Sequence of chain 1.A:
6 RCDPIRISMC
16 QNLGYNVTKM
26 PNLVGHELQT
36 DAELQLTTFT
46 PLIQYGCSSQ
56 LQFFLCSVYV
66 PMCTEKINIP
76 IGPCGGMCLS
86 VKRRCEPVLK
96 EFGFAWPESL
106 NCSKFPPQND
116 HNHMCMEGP

This small molecule binds to this protein.
Small molecule (SMILES): CC(=O)N[C@@H]1[C@@H](O)[C@H](O)[C@@H](CO)O[C@H]1O

Binding-site contacts:
Ligand atom C7 contacts residue ASN106 of chain 1.A at 4.4 Å.
Ligand atom C1 contacts residue ASN106 of chain 1.A at 1.4 Å.
Ligand atom C1 contacts residue SER108 of chain 1.A at 4.1 Å.
Ligand atom C5 contacts residue SER108 of chain 1.A at 3.8 Å.
Ligand atom C4 contacts residue ASN106 of chain 1.A at 4.2 Å.
Ligand atom O5 contacts residue SER108 of chain 1.A at 3.8 Å.
Ligand atom N2 contacts residue GLU103 of chain 1.A at 3.8 Å.
Ligand atom O5 contacts residue ASN106 of chain 1.A at 2.2 Å (h-bond).
Ligand atom C6 contacts residue SER108 of chain 1.A at 4.0 Å.
Ligand atom O7 contacts residue GLU103 of chain 1.A at 4.2 Å.
Ligand atom C2 contacts residue ASN106 of chain 1.A at 2.6 Å.
Ligand atom C3 contacts residue ASN106 of chain 1.A at 3.9 Å.
Ligand atom N2 contacts residue ASN106 of chain 1.A at 3.3 Å (h-bond).
Ligand atom C7 contacts residue GLU103 of chain 1.A at 4.1 Å.
Ligand atom C1 contacts residue GLU103 of chain 1.A at 3.7 Å.
Ligand atom C5 contacts residue ASN106 of chain 1.A at 3.6 Å.
Ligand atom C2 contacts residue GLU103 of chain 1.A at 3.5 Å.